This small molecule binds to this protein.
Small molecule (SMILES): Nc1nc(-c2ccsc2)cc(N(Cc2ccccn2)Cc2ccccn2)n1

Sequence of chain 1.B:
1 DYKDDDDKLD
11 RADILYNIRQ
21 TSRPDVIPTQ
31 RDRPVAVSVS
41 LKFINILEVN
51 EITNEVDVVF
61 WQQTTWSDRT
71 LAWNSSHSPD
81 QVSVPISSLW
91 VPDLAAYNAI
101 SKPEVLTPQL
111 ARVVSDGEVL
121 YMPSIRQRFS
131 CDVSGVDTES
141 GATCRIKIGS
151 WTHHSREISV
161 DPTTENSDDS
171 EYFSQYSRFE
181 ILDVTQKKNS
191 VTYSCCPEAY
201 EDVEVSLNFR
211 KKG

Sequence of chain 1.C:
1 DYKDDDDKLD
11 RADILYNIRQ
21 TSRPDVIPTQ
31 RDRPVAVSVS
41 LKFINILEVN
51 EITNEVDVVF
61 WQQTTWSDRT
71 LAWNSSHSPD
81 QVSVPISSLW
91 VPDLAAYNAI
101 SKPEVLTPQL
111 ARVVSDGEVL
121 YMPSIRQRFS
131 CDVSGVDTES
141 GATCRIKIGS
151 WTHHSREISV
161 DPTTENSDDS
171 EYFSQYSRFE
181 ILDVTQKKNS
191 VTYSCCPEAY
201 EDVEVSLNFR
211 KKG

Binding-site contacts:
Ligand atom C03 contacts residue MET122 of chain 1.C at 3.8 Å (hydrophobic).
Ligand atom N03 contacts residue CYS195 of chain 1.B at 3.5 Å (h-bond).
Ligand atom C11 contacts residue TYR200 of chain 1.B at 3.1 Å (hydrophobic).
Ligand atom N03 contacts residue TYR172 of chain 1.C at 2.9 Å (h-bond).
Ligand atom N03 contacts residue TYR193 of chain 1.B at 3.6 Å.
Ligand atom C15 contacts residue TRP151 of chain 1.B at 3.6 Å (hydrophobic).
Ligand atom C19 contacts residue THR65 of chain 1.C at 3.6 Å.
Ligand atom C05 contacts residue TYR200 of chain 1.B at 3.6 Å (hydrophobic).
Ligand atom N06 contacts residue MET122 of chain 1.C at 3.5 Å.
Ligand atom C04 contacts residue MET122 of chain 1.C at 3.7 Å (hydrophobic).
Ligand atom C14 contacts residue TYR193 of chain 1.B at 3.7 Å (hydrophobic).
Ligand atom N01 contacts residue MET122 of chain 1.C at 3.5 Å (h-bond).
Ligand atom C01 contacts residue CYS196 of chain 1.B at 3.7 Å (hydrophobic).
Ligand atom N05 contacts residue MET122 of chain 1.C at 3.8 Å.
Ligand atom N04 contacts residue TYR200 of chain 1.B at 3.7 Å.
Ligand atom C20 contacts residue GLN63 of chain 1.C at 3.4 Å.
Ligand atom C16 contacts residue TRP151 of chain 1.B at 3.2 Å (hydrophobic).
Ligand atom C07 contacts residue TRP151 of chain 1.B at 3.3 Å (hydrophobic).
Ligand atom C13 contacts residue TYR200 of chain 1.B at 3.8 Å (hydrophobic).
Ligand atom C17 contacts residue GLN63 of chain 1.C at 3.8 Å.
Ligand atom C10 contacts residue ARG112 of chain 1.C at 3.5 Å.
Ligand atom C12 contacts residue TRP151 of chain 1.B at 3.8 Å (hydrophobic).
Ligand atom C04 contacts residue CYS196 of chain 1.B at 3.7 Å (hydrophobic).
Ligand atom N02 contacts residue MET122 of chain 1.C at 3.6 Å.
Ligand atom N01 contacts residue CYS195 of chain 1.B at 3.4 Å (h-bond).
Ligand atom C04 contacts residue GLN63 of chain 1.C at 3.7 Å.
Ligand atom C13 contacts residue TYR193 of chain 1.B at 3.7 Å (hydrophobic).
Ligand atom C08 contacts residue MET122 of chain 1.C at 3.7 Å (hydrophobic).
Ligand atom S01 contacts residue THR65 of chain 1.C at 3.5 Å.
Ligand atom N05 contacts residue TRP151 of chain 1.B at 3.1 Å (h-bond).
Ligand atom N03 contacts residue GLN63 of chain 1.C at 3.7 Å.
Ligand atom C04 contacts residue CYS195 of chain 1.B at 3.5 Å (hydrophobic).
Ligand atom C01 contacts residue MET122 of chain 1.C at 3.7 Å (hydrophobic).
Ligand atom C16 contacts residue MET122 of chain 1.C at 3.5 Å (hydrophobic).
Ligand atom N01 contacts residue CYS196 of chain 1.B at 3.6 Å (h-bond).
Ligand atom C01 contacts residue GLN63 of chain 1.C at 3.8 Å.
Ligand atom N06 contacts residue TRP151 of chain 1.B at 3.0 Å (h-bond).
Ligand atom N01 contacts residue GLN63 of chain 1.C at 2.9 Å (h-bond).
Ligand atom C09 contacts residue LEU120 of chain 1.C at 3.5 Å (hydrophobic).
Ligand atom C08 contacts residue THR152 of chain 1.B at 3.8 Å.